A small-molecule ligand and the protein it binds are described below.
Small molecule (SMILES): CC(=O)N[C@@H]1[C@@H](O)[C@H](O)[C@@H](CO)O[C@H]1O

Sequence of chain 1.B:
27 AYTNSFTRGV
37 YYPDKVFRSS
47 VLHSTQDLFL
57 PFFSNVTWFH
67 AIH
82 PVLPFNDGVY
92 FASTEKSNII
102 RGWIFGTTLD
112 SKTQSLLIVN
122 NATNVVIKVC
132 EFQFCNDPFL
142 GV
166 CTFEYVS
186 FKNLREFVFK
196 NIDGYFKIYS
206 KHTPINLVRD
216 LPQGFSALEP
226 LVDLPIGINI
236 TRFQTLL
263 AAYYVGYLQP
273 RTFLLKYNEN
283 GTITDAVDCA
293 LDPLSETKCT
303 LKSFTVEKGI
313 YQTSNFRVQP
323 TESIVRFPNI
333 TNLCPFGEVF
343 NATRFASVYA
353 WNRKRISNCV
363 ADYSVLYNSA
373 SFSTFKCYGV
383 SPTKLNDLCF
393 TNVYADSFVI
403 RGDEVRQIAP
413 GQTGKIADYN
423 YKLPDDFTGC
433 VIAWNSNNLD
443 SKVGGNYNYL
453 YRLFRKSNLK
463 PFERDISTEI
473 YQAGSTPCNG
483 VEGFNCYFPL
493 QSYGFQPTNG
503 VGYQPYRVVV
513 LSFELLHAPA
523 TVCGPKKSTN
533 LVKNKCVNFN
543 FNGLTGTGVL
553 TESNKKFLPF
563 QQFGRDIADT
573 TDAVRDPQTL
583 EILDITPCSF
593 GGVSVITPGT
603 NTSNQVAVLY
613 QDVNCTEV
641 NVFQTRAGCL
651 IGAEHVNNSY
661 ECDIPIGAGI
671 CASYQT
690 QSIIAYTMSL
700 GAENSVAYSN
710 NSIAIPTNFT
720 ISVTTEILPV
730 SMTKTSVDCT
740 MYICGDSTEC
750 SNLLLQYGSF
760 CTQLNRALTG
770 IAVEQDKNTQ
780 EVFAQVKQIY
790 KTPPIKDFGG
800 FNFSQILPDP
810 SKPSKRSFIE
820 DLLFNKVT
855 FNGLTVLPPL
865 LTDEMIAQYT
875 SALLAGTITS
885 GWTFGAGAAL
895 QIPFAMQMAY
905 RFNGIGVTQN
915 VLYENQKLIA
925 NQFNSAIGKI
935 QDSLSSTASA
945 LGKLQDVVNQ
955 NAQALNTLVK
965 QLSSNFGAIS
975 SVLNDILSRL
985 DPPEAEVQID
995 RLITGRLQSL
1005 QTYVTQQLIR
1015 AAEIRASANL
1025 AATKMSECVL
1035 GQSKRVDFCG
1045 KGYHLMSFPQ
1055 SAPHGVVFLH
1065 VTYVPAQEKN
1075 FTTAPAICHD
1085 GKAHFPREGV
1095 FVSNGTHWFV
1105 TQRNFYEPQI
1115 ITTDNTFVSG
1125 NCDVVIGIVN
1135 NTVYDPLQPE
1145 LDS

Binding-site contacts:
Ligand atom N2 contacts residue ASN331 of chain 1.B at 2.9 Å (h-bond).
Ligand atom C2 contacts residue GLN580 of chain 1.B at 3.8 Å.
Ligand atom C3 contacts residue GLN580 of chain 1.B at 4.0 Å.
Ligand atom C1 contacts residue ASN331 of chain 1.B at 1.4 Å.
Ligand atom C8 contacts residue GLN580 of chain 1.B at 3.9 Å.
Ligand atom O7 contacts residue GLN580 of chain 1.B at 3.4 Å.
Ligand atom C7 contacts residue ASN331 of chain 1.B at 3.4 Å.
Ligand atom C2 contacts residue ASN331 of chain 1.B at 2.4 Å.
Ligand atom C3 contacts residue ASN331 of chain 1.B at 3.8 Å.
Ligand atom C4 contacts residue GLN580 of chain 1.B at 3.8 Å.
Ligand atom O5 contacts residue GLN580 of chain 1.B at 4.4 Å.
Ligand atom C6 contacts residue ASN331 of chain 1.B at 4.5 Å.
Ligand atom C4 contacts residue ASN331 of chain 1.B at 4.3 Å.
Ligand atom C5 contacts residue GLN580 of chain 1.B at 4.5 Å.
Ligand atom C7 contacts residue GLN580 of chain 1.B at 4.0 Å.
Ligand atom O5 contacts residue ASN331 of chain 1.B at 2.4 Å (h-bond).
Ligand atom O7 contacts residue ASN331 of chain 1.B at 4.2 Å.
Ligand atom O3 contacts residue GLN580 of chain 1.B at 3.7 Å.
Ligand atom C8 contacts residue ASN331 of chain 1.B at 3.6 Å.
Ligand atom C5 contacts residue ASN331 of chain 1.B at 3.8 Å.